Binding-site contacts:
Ligand atom C7 contacts residue ASN144 of chain 1.A at 3.6 Å.
Ligand atom C4 contacts residue ASN144 of chain 1.A at 4.3 Å.
Ligand atom C3 contacts residue ASN144 of chain 1.A at 3.8 Å.
Ligand atom C1 contacts residue ASN144 of chain 1.A at 1.5 Å.
Ligand atom O7 contacts residue ASN144 of chain 1.A at 4.0 Å.
Ligand atom O5 contacts residue ASN144 of chain 1.A at 2.4 Å (h-bond).
Ligand atom C2 contacts residue ASN144 of chain 1.A at 2.5 Å.
Ligand atom C5 contacts residue ASN144 of chain 1.A at 3.6 Å.
Ligand atom N2 contacts residue ASN144 of chain 1.A at 2.9 Å (h-bond).
Ligand atom C8 contacts residue GLU436 of chain 1.A at 4.3 Å.

Sequence of chain 1.A:
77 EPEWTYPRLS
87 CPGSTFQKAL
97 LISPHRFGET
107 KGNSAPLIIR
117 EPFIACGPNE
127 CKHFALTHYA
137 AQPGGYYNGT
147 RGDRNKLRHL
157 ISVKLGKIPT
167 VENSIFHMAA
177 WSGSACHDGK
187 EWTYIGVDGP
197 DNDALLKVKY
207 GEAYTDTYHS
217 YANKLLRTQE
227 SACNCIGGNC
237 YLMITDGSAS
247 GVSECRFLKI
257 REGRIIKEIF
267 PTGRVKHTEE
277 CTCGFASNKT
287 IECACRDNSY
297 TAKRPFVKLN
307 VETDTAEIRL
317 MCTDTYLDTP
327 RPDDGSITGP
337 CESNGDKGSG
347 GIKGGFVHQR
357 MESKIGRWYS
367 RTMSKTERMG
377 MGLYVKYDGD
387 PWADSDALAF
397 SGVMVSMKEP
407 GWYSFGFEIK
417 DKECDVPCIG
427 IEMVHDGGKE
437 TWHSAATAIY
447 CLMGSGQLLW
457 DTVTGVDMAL

This protein binds this small molecule.
Small molecule (SMILES): CC(=O)N[C@@H]1[C@@H](O)[C@H](O)[C@@H](CO)O[C@H]1O